Sequence of chain 1.B:
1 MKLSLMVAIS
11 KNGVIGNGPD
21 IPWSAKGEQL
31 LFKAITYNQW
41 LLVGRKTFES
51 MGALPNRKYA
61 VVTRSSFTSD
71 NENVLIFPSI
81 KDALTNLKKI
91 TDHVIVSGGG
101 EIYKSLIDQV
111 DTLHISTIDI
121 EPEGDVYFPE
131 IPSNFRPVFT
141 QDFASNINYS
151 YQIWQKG

The small molecule below binds the protein below.
Small molecule (SMILES): CCc1nc(N)nc(N)c1C#C[C@H](C)c1cc2c(c(-c3ccc(CN)cc3)c1)OCO2

Binding-site contacts:
Ligand atom CAQ contacts residue LEU54 of chain 1.B at 3.6 Å (hydrophobic).
Ligand atom OAY contacts residue MET51 of chain 1.B at 3.5 Å.
Ligand atom NAA contacts residue GLU28 of chain 1.B at 2.8 Å (salt-bridge).
Ligand atom NAE contacts residue NAP1 of chain 1.F at 3.5 Å (h-bond).
Ligand atom N1 contacts residue ALA8 of chain 1.B at 3.6 Å.
Ligand atom CAR contacts residue LYS33 of chain 1.B at 3.4 Å.
Ligand atom C2 contacts residue ALA8 of chain 1.B at 3.7 Å (hydrophobic).
Ligand atom N1 contacts residue VAL7 of chain 1.B at 3.5 Å.
Ligand atom CAX contacts residue SER50 of chain 1.B at 3.2 Å.
Ligand atom C4 contacts residue GLU28 of chain 1.B at 3.6 Å.
Ligand atom CAQ contacts residue LYS33 of chain 1.B at 3.7 Å.
Ligand atom N1 contacts residue MET6 of chain 1.B at 3.5 Å.
Ligand atom C6 contacts residue NAP1 of chain 1.F at 3.3 Å.
Ligand atom CAT contacts residue LYS33 of chain 1.B at 3.2 Å.
Ligand atom CAQ contacts residue GLN29 of chain 1.B at 3.3 Å.
Ligand atom CAO contacts residue LEU54 of chain 1.B at 3.6 Å (hydrophobic).
Ligand atom NAA contacts residue VAL7 of chain 1.B at 3.5 Å (h-bond).
Ligand atom C2 contacts residue GLU28 of chain 1.B at 3.6 Å.
Ligand atom NAA contacts residue SER116 of chain 1.B at 3.6 Å.
Ligand atom C5 contacts residue NAP1 of chain 1.F at 3.5 Å.
Ligand atom CBA contacts residue MET51 of chain 1.B at 3.5 Å (hydrophobic).
Ligand atom CAP contacts residue LEU54 of chain 1.B at 3.5 Å (hydrophobic).
Ligand atom NAE contacts residue TYR103 of chain 1.B at 3.6 Å.
Ligand atom C6 contacts residue PHE32 of chain 1.B at 3.4 Å (hydrophobic).
Ligand atom CAN contacts residue LEU54 of chain 1.B at 3.7 Å (hydrophobic).
Ligand atom CAJ contacts residue MET51 of chain 1.B at 3.5 Å (hydrophobic).
Ligand atom CAT contacts residue GLN29 of chain 1.B at 3.0 Å.
Ligand atom CBC contacts residue GLU28 of chain 1.B at 3.6 Å.
Ligand atom CAZ contacts residue MET51 of chain 1.B at 3.5 Å (hydrophobic).
Ligand atom CAR contacts residue GLN29 of chain 1.B at 3.3 Å.
Ligand atom N3 contacts residue GLU28 of chain 1.B at 2.8 Å (salt-bridge).
Ligand atom CAH contacts residue NAP1 of chain 1.F at 3.6 Å.
Ligand atom CBD contacts residue GLN29 of chain 1.B at 3.5 Å.
Ligand atom NAE contacts residue PHE32 of chain 1.B at 3.5 Å.
Ligand atom C5 contacts residue PHE32 of chain 1.B at 3.7 Å (hydrophobic).
Ligand atom NAE contacts residue MET6 of chain 1.B at 3.0 Å (h-bond).
Ligand atom N1 contacts residue NAP1 of chain 1.F at 3.7 Å.
Ligand atom CAG contacts residue NAP1 of chain 1.F at 3.7 Å.
Ligand atom OAY contacts residue SER50 of chain 1.B at 3.1 Å (h-bond).
Ligand atom CAU contacts residue GLN29 of chain 1.B at 3.4 Å.